The small molecule below binds the protein below.
Small molecule (SMILES): O=C([O-])C(=O)[O-]

Binding-site contacts:
Ligand atom O3 contacts residue GLY49 of chain 2.E at 3.4 Å (h-bond).
Ligand atom O3 contacts residue GLY48 of chain 2.E at 4.0 Å.
Ligand atom O4 contacts residue HIS235 of chain 2.E at 3.2 Å (h-bond).
Ligand atom O3 contacts residue ASP61 of chain 2.E at 3.6 Å.
Ligand atom C1 contacts residue HIS235 of chain 2.E at 3.8 Å.
Ligand atom C2 contacts residue HIS235 of chain 2.E at 3.9 Å.
Ligand atom C1 contacts residue MG1 of chain 2.T at 3.1 Å.
Ligand atom C2 contacts residue ARG159 of chain 2.E at 4.1 Å.
Ligand atom O4 contacts residue TYR212 of chain 2.E at 4.2 Å.
Ligand atom O2 contacts residue ASP88 of chain 2.E at 3.1 Å (salt-bridge).
Ligand atom O4 contacts residue MG1 of chain 2.T at 4.4 Å.
Ligand atom C2 contacts residue GLY48 of chain 2.E at 4.4 Å.
Ligand atom C2 contacts residue MG1 of chain 2.T at 3.2 Å.
Ligand atom O3 contacts residue SER50 of chain 2.E at 2.8 Å (h-bond).
Ligand atom O1 contacts residue HIS235 of chain 2.E at 3.0 Å (h-bond).
Ligand atom O4 contacts residue GLY48 of chain 2.E at 4.2 Å.
Ligand atom O1 contacts residue TYR212 of chain 2.E at 4.3 Å.
Ligand atom C1 contacts residue GLY49 of chain 2.E at 3.8 Å.
Ligand atom O1 contacts residue GLY48 of chain 2.E at 3.8 Å.
Ligand atom C1 contacts residue GLY48 of chain 2.E at 3.9 Å.
Ligand atom O2 contacts residue MG1 of chain 2.T at 2.6 Å.
Ligand atom C2 contacts residue ASP88 of chain 2.E at 3.3 Å.
Ligand atom O2 contacts residue ARG159 of chain 2.E at 3.0 Å (salt-bridge).
Ligand atom O1 contacts residue MG1 of chain 2.T at 4.3 Å.
Ligand atom O1 contacts residue ASP88 of chain 2.E at 4.4 Å.
Ligand atom C1 contacts residue SER50 of chain 2.E at 3.3 Å.
Ligand atom C1 contacts residue ASP88 of chain 2.E at 3.4 Å.
Ligand atom O4 contacts residue ASP88 of chain 2.E at 4.1 Å.
Ligand atom O3 contacts residue ASP88 of chain 2.E at 2.9 Å (salt-bridge).
Ligand atom O2 contacts residue TYR212 of chain 2.E at 3.9 Å.
Ligand atom C1 contacts residue TYR212 of chain 2.E at 4.2 Å (hydrophobic).
Ligand atom O4 contacts residue ARG159 of chain 2.E at 4.4 Å.
Ligand atom C2 contacts residue TYR212 of chain 2.E at 3.8 Å (hydrophobic).
Ligand atom O3 contacts residue MG1 of chain 2.T at 2.3 Å.
Ligand atom O1 contacts residue GLY49 of chain 2.E at 4.2 Å.
Ligand atom O1 contacts residue SER50 of chain 2.E at 2.5 Å (h-bond).

Sequence of chain 2.E:
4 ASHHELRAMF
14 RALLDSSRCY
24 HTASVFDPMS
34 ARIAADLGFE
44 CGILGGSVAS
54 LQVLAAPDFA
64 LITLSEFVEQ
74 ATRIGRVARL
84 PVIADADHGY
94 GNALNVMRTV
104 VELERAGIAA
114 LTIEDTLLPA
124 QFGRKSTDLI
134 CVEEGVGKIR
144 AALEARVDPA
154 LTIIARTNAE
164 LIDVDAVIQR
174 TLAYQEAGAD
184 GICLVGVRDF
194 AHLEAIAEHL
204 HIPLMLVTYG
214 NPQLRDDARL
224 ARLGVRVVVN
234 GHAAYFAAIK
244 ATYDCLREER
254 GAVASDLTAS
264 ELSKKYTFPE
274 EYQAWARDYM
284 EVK